Binding-site contacts:
Ligand atom C7 contacts residue PCA1 of chain 1.E at 4.0 Å.
Ligand atom O5 contacts residue GLY57 of chain 1.R at 4.4 Å.
Ligand atom C1 contacts residue PCA1 of chain 1.E at 3.6 Å.
Ligand atom O6 contacts residue PRO59 of chain 1.R at 4.1 Å.
Ligand atom O6 contacts residue GLN37 of chain 1.R at 4.5 Å.
Ligand atom O3 contacts residue GLU81 of chain 1.R at 3.4 Å.
Ligand atom C4 contacts residue ASN2 of chain 1.E at 4.3 Å.
Ligand atom C2 contacts residue PCA1 of chain 1.E at 3.6 Å.
Ligand atom O3 contacts residue ASN2 of chain 1.E at 3.8 Å.
Ligand atom O2 contacts residue LYS39 of chain 1.R at 3.8 Å.
Ligand atom O3 contacts residue LYS39 of chain 1.R at 3.5 Å (salt-bridge).
Ligand atom C3 contacts residue ASN2 of chain 1.E at 3.6 Å.
Ligand atom C7 contacts residue GLY57 of chain 1.R at 4.0 Å.
Ligand atom O4 contacts residue GLN37 of chain 1.R at 4.2 Å.
Ligand atom C6 contacts residue GLY57 of chain 1.R at 3.7 Å.
Ligand atom O3 contacts residue GLY57 of chain 1.R at 4.3 Å.
Ligand atom O6 contacts residue LYS45 of chain 1.R at 3.6 Å.
Ligand atom O7 contacts residue PCA1 of chain 1.E at 4.1 Å.
Ligand atom O2 contacts residue GLU81 of chain 1.R at 3.6 Å.
Ligand atom C6 contacts residue LYS45 of chain 1.R at 4.2 Å.
Ligand atom C5 contacts residue ASN2 of chain 1.E at 3.6 Å.
Ligand atom C1 contacts residue ASN2 of chain 1.E at 1.4 Å.
Ligand atom C2 contacts residue LYS39 of chain 1.R at 3.9 Å.
Ligand atom N2 contacts residue ASN2 of chain 1.E at 3.5 Å (h-bond).
Ligand atom O5 contacts residue ASN2 of chain 1.E at 2.4 Å (h-bond).
Ligand atom O7 contacts residue GLY57 of chain 1.R at 3.1 Å.
Ligand atom C6 contacts residue PRO59 of chain 1.R at 3.5 Å (hydrophobic).
Ligand atom C3 contacts residue LYS39 of chain 1.R at 3.5 Å.
Ligand atom C7 contacts residue ASN2 of chain 1.E at 4.5 Å.
Ligand atom N2 contacts residue PCA1 of chain 1.E at 3.8 Å.
Ligand atom C2 contacts residue ASN2 of chain 1.E at 2.5 Å.

The protein below binds the small molecule below.
Small molecule (SMILES): CC(=O)N[C@H]1[C@H](O[C@H]2[C@H](O)[C@@H](NC(C)=O)CO[C@@H]2CO)O[C@H](CO)[C@@H](O[C@@H]2O[C@H](CO)[C@@H](O)[C@H](O[C@H]3O[C@H](CO)[C@@H](O)[C@H](O)[C@@H]3O)[C@@H]2O)[C@@H]1O

Sequence of chain 1.R:
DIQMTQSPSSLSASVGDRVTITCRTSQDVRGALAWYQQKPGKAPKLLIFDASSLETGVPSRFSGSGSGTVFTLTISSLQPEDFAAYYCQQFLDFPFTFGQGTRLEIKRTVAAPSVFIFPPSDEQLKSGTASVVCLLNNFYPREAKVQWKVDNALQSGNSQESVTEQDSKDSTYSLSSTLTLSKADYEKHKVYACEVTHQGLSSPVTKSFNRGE

Sequence of chain 1.E:
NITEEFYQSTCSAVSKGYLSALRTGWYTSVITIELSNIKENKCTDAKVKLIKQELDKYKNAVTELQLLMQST